Sequence of chain 1.B:
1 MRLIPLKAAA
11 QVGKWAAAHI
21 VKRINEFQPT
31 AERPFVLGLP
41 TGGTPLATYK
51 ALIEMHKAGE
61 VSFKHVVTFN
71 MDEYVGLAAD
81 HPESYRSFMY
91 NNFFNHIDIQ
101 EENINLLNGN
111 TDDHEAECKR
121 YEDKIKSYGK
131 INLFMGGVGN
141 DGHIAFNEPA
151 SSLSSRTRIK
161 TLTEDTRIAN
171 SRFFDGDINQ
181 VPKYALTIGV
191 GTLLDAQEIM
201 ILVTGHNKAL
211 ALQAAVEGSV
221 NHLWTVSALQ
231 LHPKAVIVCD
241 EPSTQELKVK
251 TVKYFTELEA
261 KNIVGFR

A small-molecule ligand and the protein it binds are described below.
Small molecule (SMILES): O=C(CO)[C@@H](O)[C@H](O)[C@H](O)COP(=O)(O)O

Binding-site contacts:
Ligand atom O2P contacts residue GLY43 of chain 1.B at 2.8 Å (h-bond).
Ligand atom O3P contacts residue THR44 of chain 1.B at 3.6 Å (h-bond).
Ligand atom C1 contacts residue THR41 of chain 1.B at 3.5 Å.
Ligand atom O1 contacts residue ASP72 of chain 1.B at 2.7 Å (salt-bridge).
Ligand atom O2P contacts residue ARG172 of chain 1.B at 2.8 Å (salt-bridge).
Ligand atom O1P contacts residue GLY42 of chain 1.B at 3.8 Å.
Ligand atom O1 contacts residue THR41 of chain 1.B at 3.0 Å (h-bond).
Ligand atom C5 contacts residue HIS143 of chain 1.B at 3.4 Å.
Ligand atom P contacts residue ARG172 of chain 1.B at 3.8 Å.
Ligand atom O3 contacts residue HIS143 of chain 1.B at 3.2 Å.
Ligand atom C5 contacts residue GLY139 of chain 1.B at 4.0 Å.
Ligand atom O3 contacts residue ALA145 of chain 1.B at 2.7 Å (h-bond).
Ligand atom P contacts residue GLY43 of chain 1.B at 3.6 Å.
Ligand atom O1 contacts residue MET71 of chain 1.B at 4.2 Å.
Ligand atom C2 contacts residue ASP72 of chain 1.B at 3.6 Å.
Ligand atom O6 contacts residue LYS208 of chain 1.B at 4.2 Å.
Ligand atom O4 contacts residue VAL138 of chain 1.B at 3.8 Å.
Ligand atom P contacts residue THR44 of chain 1.B at 3.6 Å.
Ligand atom C3 contacts residue PHE146 of chain 1.B at 4.1 Å (hydrophobic).
Ligand atom O4 contacts residue GLY137 of chain 1.B at 3.2 Å.
Ligand atom O1P contacts residue GLY43 of chain 1.B at 3.3 Å (h-bond).
Ligand atom C3 contacts residue HIS143 of chain 1.B at 3.8 Å.
Ligand atom O2 contacts residue MET71 of chain 1.B at 3.4 Å (h-bond).
Ligand atom O2 contacts residue ASP72 of chain 1.B at 2.7 Å (salt-bridge).
Ligand atom O2 contacts residue ALA145 of chain 1.B at 3.3 Å.
Ligand atom O3P contacts residue LYS208 of chain 1.B at 2.7 Å (salt-bridge).
Ligand atom C1 contacts residue ASP72 of chain 1.B at 3.5 Å.
Ligand atom O5 contacts residue GLY139 of chain 1.B at 4.1 Å.
Ligand atom C3 contacts residue ALA145 of chain 1.B at 3.6 Å (hydrophobic).
Ligand atom C6 contacts residue LYS208 of chain 1.B at 3.6 Å.
Ligand atom C6 contacts residue VAL138 of chain 1.B at 3.2 Å (hydrophobic).
Ligand atom O2P contacts residue GLY42 of chain 1.B at 3.4 Å.
Ligand atom C5 contacts residue VAL138 of chain 1.B at 3.7 Å (hydrophobic).
Ligand atom C2 contacts residue ALA145 of chain 1.B at 4.0 Å (hydrophobic).
Ligand atom P contacts residue LYS208 of chain 1.B at 3.9 Å.
Ligand atom O1P contacts residue THR44 of chain 1.B at 2.6 Å (h-bond).
Ligand atom P contacts residue GLY42 of chain 1.B at 4.1 Å.
Ligand atom O3P contacts residue ARG172 of chain 1.B at 3.8 Å.
Ligand atom O5 contacts residue HIS143 of chain 1.B at 2.8 Å (h-bond).
Ligand atom O1 contacts residue PRO40 of chain 1.B at 3.7 Å.